This small molecule binds to this protein.
Small molecule (SMILES): N[C@H](CCC[C@H](N)C(=O)O)C(=O)O

Sequence of chain 1.A:
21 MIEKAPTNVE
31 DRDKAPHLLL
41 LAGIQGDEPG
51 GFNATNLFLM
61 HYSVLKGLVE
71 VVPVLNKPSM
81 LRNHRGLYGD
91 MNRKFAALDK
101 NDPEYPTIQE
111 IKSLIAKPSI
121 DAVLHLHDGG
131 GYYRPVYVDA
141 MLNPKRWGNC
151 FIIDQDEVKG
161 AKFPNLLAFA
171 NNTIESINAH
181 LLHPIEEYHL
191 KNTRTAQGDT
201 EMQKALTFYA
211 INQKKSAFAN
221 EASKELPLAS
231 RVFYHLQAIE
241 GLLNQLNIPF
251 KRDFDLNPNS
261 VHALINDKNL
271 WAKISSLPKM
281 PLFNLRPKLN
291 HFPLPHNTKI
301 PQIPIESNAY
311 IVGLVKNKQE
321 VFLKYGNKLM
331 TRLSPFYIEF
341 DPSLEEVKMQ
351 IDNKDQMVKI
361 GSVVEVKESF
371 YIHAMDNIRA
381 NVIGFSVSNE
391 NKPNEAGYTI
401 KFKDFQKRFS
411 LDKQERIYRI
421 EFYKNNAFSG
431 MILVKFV

Binding-site contacts:
Ligand atom N contacts residue TRP147 of chain 1.A at 4.2 Å.
Ligand atom C3 contacts residue GLU221 of chain 1.A at 3.2 Å.
Ligand atom C6 contacts residue ASN92 of chain 1.A at 4.4 Å.
Ligand atom C7 contacts residue THR207 of chain 1.A at 4.2 Å.
Ligand atom O3 contacts residue ALA219 of chain 1.A at 4.3 Å.
Ligand atom CA contacts residue ZN1 of chain 1.B at 4.0 Å.
Ligand atom O4 contacts residue HIS127 of chain 1.A at 3.2 Å (h-bond).
Ligand atom OXT contacts residue ASN92 of chain 1.A at 3.1 Å (h-bond).
Ligand atom C contacts residue ASN92 of chain 1.A at 4.3 Å.
Ligand atom C6 contacts residue ALA219 of chain 1.A at 4.0 Å (hydrophobic).
Ligand atom C3 contacts residue HIS127 of chain 1.A at 4.5 Å.
Ligand atom C5 contacts residue ASN92 of chain 1.A at 4.2 Å.
Ligand atom OXT contacts residue ARG93 of chain 1.A at 3.4 Å (salt-bridge).
Ligand atom O contacts residue TRP147 of chain 1.A at 4.4 Å.
Ligand atom N contacts residue ZN1 of chain 1.B at 3.8 Å.
Ligand atom C6 contacts residue HIS127 of chain 1.A at 4.1 Å.
Ligand atom O4 contacts residue ASN92 of chain 1.A at 2.3 Å (h-bond).
Ligand atom O3 contacts residue HIS125 of chain 1.A at 3.0 Å (h-bond).
Ligand atom N6 contacts residue MET202 of chain 1.A at 4.0 Å.
Ligand atom OXT contacts residue MET202 of chain 1.A at 3.8 Å.
Ligand atom C7 contacts residue HIS125 of chain 1.A at 3.6 Å.
Ligand atom C5 contacts residue HIS127 of chain 1.A at 4.2 Å.
Ligand atom C4 contacts residue GLU221 of chain 1.A at 3.8 Å.
Ligand atom O contacts residue ARG93 of chain 1.A at 3.2 Å (salt-bridge).
Ligand atom C3 contacts residue TRP147 of chain 1.A at 3.7 Å (hydrophobic).
Ligand atom C contacts residue ARG93 of chain 1.A at 3.8 Å.
Ligand atom CA contacts residue HIS127 of chain 1.A at 4.1 Å.
Ligand atom C contacts residue MET202 of chain 1.A at 4.2 Å (hydrophobic).
Ligand atom O4 contacts residue HIS125 of chain 1.A at 3.6 Å.
Ligand atom C7 contacts residue ASN92 of chain 1.A at 3.5 Å.
Ligand atom C5 contacts residue MET202 of chain 1.A at 4.0 Å (hydrophobic).
Ligand atom N contacts residue GLU221 of chain 1.A at 2.9 Å (salt-bridge).
Ligand atom N6 contacts residue THR207 of chain 1.A at 3.4 Å (h-bond).
Ligand atom O3 contacts residue HIS127 of chain 1.A at 3.7 Å.
Ligand atom C7 contacts residue HIS127 of chain 1.A at 3.4 Å.
Ligand atom O contacts residue MET202 of chain 1.A at 4.2 Å.
Ligand atom CA contacts residue GLU221 of chain 1.A at 3.4 Å.
Ligand atom O3 contacts residue ASN92 of chain 1.A at 4.4 Å.
Ligand atom C4 contacts residue HIS127 of chain 1.A at 3.4 Å.
Ligand atom O3 contacts residue THR207 of chain 1.A at 3.2 Å.